Binding-site contacts:
Ligand atom C2 contacts residue THR115 of chain 1.A at 4.1 Å.
Ligand atom C1 contacts residue THR115 of chain 1.A at 3.5 Å.
Ligand atom C8 contacts residue VAL118 of chain 1.A at 4.3 Å (hydrophobic).
Ligand atom C7 contacts residue ASN113 of chain 1.A at 4.2 Å.
Ligand atom C5 contacts residue ASN113 of chain 1.A at 3.7 Å.
Ligand atom C6 contacts residue THR115 of chain 1.A at 3.3 Å.
Ligand atom C8 contacts residue PHE148 of chain 1.A at 4.1 Å (hydrophobic).
Ligand atom O5 contacts residue ASN113 of chain 1.A at 2.4 Å (h-bond).
Ligand atom C5 contacts residue THR115 of chain 1.A at 3.4 Å.
Ligand atom C4 contacts residue ASN116 of chain 1.A at 4.0 Å.
Ligand atom O7 contacts residue VAL118 of chain 1.A at 3.3 Å.
Ligand atom C8 contacts residue LYS120 of chain 1.A at 4.3 Å.
Ligand atom N2 contacts residue VAL118 of chain 1.A at 4.3 Å.
Ligand atom N2 contacts residue ASN113 of chain 1.A at 2.9 Å (h-bond).
Ligand atom C4 contacts residue THR115 of chain 1.A at 3.9 Å.
Ligand atom C7 contacts residue VAL118 of chain 1.A at 3.7 Å (hydrophobic).
Ligand atom O5 contacts residue THR115 of chain 1.A at 2.5 Å (h-bond).
Ligand atom C6 contacts residue ASN116 of chain 1.A at 4.4 Å.
Ligand atom O6 contacts residue ASN116 of chain 1.A at 3.1 Å (h-bond).
Ligand atom C1 contacts residue ASN113 of chain 1.A at 1.4 Å.
Ligand atom C4 contacts residue ASN113 of chain 1.A at 4.3 Å.
Ligand atom C2 contacts residue ASN113 of chain 1.A at 2.5 Å.
Ligand atom O6 contacts residue THR115 of chain 1.A at 2.9 Å (h-bond).
Ligand atom C3 contacts residue ASN113 of chain 1.A at 3.9 Å.

Sequence of chain 1.A:
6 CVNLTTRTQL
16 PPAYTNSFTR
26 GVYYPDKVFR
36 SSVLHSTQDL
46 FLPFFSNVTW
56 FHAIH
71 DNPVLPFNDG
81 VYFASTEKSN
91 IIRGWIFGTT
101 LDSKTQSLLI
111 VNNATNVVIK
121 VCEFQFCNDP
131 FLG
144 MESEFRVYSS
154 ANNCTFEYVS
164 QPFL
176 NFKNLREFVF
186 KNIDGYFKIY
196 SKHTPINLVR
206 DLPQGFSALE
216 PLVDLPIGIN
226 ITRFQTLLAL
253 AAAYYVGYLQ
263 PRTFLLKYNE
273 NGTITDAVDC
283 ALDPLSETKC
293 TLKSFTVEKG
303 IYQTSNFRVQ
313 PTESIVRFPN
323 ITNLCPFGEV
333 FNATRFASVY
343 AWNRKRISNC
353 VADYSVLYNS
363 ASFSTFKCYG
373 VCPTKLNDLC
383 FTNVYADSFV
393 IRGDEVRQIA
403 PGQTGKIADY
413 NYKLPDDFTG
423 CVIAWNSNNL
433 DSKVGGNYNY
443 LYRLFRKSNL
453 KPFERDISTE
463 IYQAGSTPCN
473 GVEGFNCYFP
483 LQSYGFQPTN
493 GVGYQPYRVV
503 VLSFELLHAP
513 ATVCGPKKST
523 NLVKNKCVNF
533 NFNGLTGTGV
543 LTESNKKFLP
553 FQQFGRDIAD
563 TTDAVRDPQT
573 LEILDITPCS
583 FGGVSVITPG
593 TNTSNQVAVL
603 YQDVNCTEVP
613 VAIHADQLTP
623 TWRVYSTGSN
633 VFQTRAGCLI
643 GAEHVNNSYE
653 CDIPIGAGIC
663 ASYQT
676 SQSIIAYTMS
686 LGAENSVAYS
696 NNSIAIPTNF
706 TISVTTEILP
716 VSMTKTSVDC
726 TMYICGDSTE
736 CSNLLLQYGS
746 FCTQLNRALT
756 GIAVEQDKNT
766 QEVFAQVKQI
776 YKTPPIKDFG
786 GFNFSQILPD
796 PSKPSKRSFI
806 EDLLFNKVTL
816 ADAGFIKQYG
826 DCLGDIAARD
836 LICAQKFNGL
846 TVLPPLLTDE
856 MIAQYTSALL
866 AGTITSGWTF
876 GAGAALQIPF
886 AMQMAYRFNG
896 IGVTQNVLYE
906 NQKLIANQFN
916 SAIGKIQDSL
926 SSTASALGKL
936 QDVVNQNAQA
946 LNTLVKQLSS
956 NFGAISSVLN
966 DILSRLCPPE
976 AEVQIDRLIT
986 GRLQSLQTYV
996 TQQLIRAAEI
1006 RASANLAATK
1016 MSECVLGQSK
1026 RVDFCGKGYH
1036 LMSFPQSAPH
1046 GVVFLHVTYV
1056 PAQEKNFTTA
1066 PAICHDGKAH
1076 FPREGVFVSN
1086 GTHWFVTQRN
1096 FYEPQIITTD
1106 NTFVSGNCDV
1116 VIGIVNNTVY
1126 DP

A small-molecule ligand and the protein it binds are described below.
Small molecule (SMILES): CC(=O)N[C@@H]1[C@@H](O)[C@H](O)[C@@H](CO)O[C@H]1O